Binding-site contacts:
Ligand atom C4' contacts residue TYR129 of chain 1.C at 3.4 Å (hydrophobic).
Ligand atom C8 contacts residue ASN461 of chain 1.C at 3.5 Å.
Ligand atom C5' contacts residue TYR129 of chain 1.C at 3.2 Å (hydrophobic).
Ligand atom P contacts residue TYR129 of chain 1.C at 3.5 Å.
Ligand atom OP1 contacts residue HIS231 of chain 1.C at 2.8 Å (h-bond).
Ligand atom N6 contacts residue TYR465 of chain 1.C at 3.5 Å (h-bond).
Ligand atom C2' contacts residue TYR236 of chain 1.C at 3.5 Å (hydrophobic).
Ligand atom O3' contacts residue ASP342 of chain 1.C at 2.7 Å (salt-bridge).
Ligand atom C4' contacts residue TYR236 of chain 1.C at 3.7 Å (hydrophobic).
Ligand atom C4' contacts residue ASN461 of chain 1.C at 3.6 Å.
Ligand atom O3' contacts residue ALA125 of chain 1.C at 3.5 Å.
Ligand atom N3 contacts residue TYR340 of chain 1.C at 3.4 Å (h-bond).
Ligand atom O5' contacts residue TYR232 of chain 1.C at 3.3 Å (h-bond).
Ligand atom C7 contacts residue GLY302 of chain 1.C at 3.6 Å.
Ligand atom N7 contacts residue TYR232 of chain 1.C at 3.6 Å.
Ligand atom O4' contacts residue ASN461 of chain 1.C at 3.1 Å (h-bond).
Ligand atom C3' contacts residue ASP342 of chain 1.C at 3.3 Å.
Ligand atom C2 contacts residue TYR340 of chain 1.C at 3.2 Å (hydrophobic).
Ligand atom C6 contacts residue TYR232 of chain 1.C at 3.3 Å (hydrophobic).
Ligand atom O4' contacts residue SER124 of chain 1.C at 3.2 Å (h-bond).
Ligand atom C4 contacts residue TYR465 of chain 1.C at 3.5 Å (hydrophobic).
Ligand atom C5 contacts residue TYR465 of chain 1.C at 3.7 Å (hydrophobic).
Ligand atom C1' contacts residue SER124 of chain 1.C at 3.5 Å.
Ligand atom O4' contacts residue LYS128 of chain 1.C at 3.3 Å.
Ligand atom C2' contacts residue SER124 of chain 1.C at 3.6 Å.
Ligand atom C4 contacts residue ARG183 of chain 1.C at 3.5 Å.
Ligand atom O4 contacts residue ARG183 of chain 1.C at 3.6 Å.
Ligand atom N6 contacts residue TYR232 of chain 1.C at 3.5 Å.
Ligand atom C1' contacts residue TYR236 of chain 1.C at 3.5 Å (hydrophobic).
Ligand atom N1 contacts residue TYR232 of chain 1.C at 3.5 Å.
Ligand atom OP2 contacts residue TYR232 of chain 1.C at 2.8 Å (h-bond).
Ligand atom O4' contacts residue TYR465 of chain 1.C at 3.4 Å.
Ligand atom O3' contacts residue TYR340 of chain 1.C at 3.3 Å (h-bond).
Ligand atom N3 contacts residue ARG183 of chain 1.C at 3.5 Å (salt-bridge).
Ligand atom C1' contacts residue ASN461 of chain 1.C at 3.4 Å.
Ligand atom OP2 contacts residue TYR129 of chain 1.C at 2.3 Å (h-bond).
Ligand atom C5 contacts residue TYR232 of chain 1.C at 3.4 Å (hydrophobic).
Ligand atom OP1 contacts residue LYS496 of chain 1.C at 3.4 Å.
Ligand atom O3' contacts residue VAL341 of chain 1.C at 3.4 Å.
Ligand atom O4 contacts residue ASP301 of chain 1.C at 3.0 Å (salt-bridge).

Sequence of chain 1.C:
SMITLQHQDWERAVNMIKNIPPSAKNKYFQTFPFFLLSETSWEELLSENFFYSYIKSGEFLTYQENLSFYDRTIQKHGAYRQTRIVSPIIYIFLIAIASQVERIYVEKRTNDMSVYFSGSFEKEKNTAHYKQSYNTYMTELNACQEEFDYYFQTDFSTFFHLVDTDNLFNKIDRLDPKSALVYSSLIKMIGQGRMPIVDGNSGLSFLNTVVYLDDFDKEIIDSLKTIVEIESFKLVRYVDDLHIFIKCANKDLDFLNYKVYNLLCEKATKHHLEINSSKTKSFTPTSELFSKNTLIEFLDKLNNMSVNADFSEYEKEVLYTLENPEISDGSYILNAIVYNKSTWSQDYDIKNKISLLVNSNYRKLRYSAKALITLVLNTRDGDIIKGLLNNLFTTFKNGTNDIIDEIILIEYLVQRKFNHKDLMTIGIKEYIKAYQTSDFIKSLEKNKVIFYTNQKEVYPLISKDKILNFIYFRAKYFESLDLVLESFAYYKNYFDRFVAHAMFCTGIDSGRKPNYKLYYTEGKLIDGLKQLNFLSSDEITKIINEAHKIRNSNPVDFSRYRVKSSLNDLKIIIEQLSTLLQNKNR

The protein below binds the small molecule below.
Small molecule (SMILES): Cc1cn([C@H]2C[C@H](O)[C@@H](CO[P](=O)(O)O[C@H]3C[C@H](n4cnc5c(N)ncnc54)O[C@@H]3CO[P](=O)(O)O[C@H]3C[C@H](n4cnc5c(N)ncnc54)O[C@@H]3CO[P](=O)(O)O[C@H]3C[C@H](n4cnc5c(N)ncnc54)O[C@@H]3CO[P](=O)(O)O[C@H]3C[C@H](n4cnc5c(N)ncnc54)O[C@@H]3COP(=O)=O)O2)c(=O)[nH]c1=O